Sequence of chain 1.B:
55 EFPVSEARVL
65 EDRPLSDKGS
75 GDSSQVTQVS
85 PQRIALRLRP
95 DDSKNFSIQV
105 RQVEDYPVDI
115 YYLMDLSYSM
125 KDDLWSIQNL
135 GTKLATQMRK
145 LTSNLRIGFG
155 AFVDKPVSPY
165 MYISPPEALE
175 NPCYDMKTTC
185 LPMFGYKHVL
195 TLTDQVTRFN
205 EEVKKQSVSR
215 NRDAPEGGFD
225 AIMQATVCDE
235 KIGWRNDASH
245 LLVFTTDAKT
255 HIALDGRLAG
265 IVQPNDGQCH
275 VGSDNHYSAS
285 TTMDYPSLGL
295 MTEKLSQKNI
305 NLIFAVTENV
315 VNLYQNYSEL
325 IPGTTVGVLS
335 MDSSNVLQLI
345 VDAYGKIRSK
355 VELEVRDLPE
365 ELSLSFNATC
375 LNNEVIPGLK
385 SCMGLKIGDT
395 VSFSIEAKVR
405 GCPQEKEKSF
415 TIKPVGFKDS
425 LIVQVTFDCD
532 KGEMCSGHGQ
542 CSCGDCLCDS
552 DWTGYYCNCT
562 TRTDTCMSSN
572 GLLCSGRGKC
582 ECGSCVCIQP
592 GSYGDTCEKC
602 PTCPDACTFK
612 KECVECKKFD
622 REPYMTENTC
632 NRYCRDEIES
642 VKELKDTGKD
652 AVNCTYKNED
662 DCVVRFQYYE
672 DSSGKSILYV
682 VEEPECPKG

This small molecule binds to this protein.
Small molecule (SMILES): CC(=O)N[C@@H]1[C@@H](O)[C@H](O)[C@@H](CO)O[C@H]1O

Binding-site contacts:
Ligand atom O3 contacts residue ASN371 of chain 1.B at 2.6 Å (h-bond).
Ligand atom O4 contacts residue ASN371 of chain 1.B at 4.5 Å.
Ligand atom C4 contacts residue ASN371 of chain 1.B at 3.4 Å.
Ligand atom C1 contacts residue ASN371 of chain 1.B at 1.4 Å.
Ligand atom C3 contacts residue ASN371 of chain 1.B at 2.9 Å.
Ligand atom O5 contacts residue ASN371 of chain 1.B at 2.4 Å (h-bond).
Ligand atom O3 contacts residue SER398 of chain 1.B at 3.9 Å.
Ligand atom O6 contacts residue SER398 of chain 1.B at 4.3 Å.
Ligand atom N2 contacts residue ASN371 of chain 1.B at 3.7 Å.
Ligand atom C2 contacts residue ASN371 of chain 1.B at 2.4 Å.
Ligand atom C7 contacts residue GLU400 of chain 1.B at 4.0 Å.
Ligand atom O6 contacts residue ASN371 of chain 1.B at 3.4 Å (h-bond).
Ligand atom O7 contacts residue GLU400 of chain 1.B at 3.0 Å (salt-bridge).
Ligand atom C5 contacts residue ASN371 of chain 1.B at 2.8 Å.
Ligand atom C6 contacts residue ASN371 of chain 1.B at 2.5 Å.